This small molecule binds to this protein.
Small molecule (SMILES): COc1cc(/C=C/C=O)ccc1O

Sequence of chain 1.B:
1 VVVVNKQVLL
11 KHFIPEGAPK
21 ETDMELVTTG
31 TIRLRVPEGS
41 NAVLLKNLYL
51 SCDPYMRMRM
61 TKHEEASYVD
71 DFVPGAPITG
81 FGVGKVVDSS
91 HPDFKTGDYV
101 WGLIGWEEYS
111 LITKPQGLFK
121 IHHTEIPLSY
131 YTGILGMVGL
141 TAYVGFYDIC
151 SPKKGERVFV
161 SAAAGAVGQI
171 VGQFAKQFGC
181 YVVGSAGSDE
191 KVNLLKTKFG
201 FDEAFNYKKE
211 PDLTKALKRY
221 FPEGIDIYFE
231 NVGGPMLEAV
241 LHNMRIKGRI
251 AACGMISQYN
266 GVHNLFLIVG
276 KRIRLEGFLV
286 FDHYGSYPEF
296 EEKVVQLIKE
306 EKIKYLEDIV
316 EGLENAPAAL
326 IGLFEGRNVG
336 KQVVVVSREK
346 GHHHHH

Sequence of chain 1.A:
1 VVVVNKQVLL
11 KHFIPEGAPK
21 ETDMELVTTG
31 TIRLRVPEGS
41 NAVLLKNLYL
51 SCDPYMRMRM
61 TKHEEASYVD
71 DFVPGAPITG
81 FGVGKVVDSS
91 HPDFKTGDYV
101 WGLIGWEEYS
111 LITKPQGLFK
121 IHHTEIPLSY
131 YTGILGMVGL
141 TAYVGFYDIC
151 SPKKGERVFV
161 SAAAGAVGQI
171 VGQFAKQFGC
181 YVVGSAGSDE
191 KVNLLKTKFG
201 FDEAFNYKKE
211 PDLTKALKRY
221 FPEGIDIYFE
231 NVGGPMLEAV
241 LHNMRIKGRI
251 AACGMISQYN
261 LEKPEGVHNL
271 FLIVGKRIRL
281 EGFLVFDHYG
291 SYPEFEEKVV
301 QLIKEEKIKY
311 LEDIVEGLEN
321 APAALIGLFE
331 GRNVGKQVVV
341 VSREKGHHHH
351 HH

Binding-site contacts:
Ligand atom C5 contacts residue NAP1 of chain 1.C at 2.5 Å.
Ligand atom O3 contacts residue MET58 of chain 1.A at 4.2 Å.
Ligand atom O4 contacts residue PHE271 of chain 1.B at 3.7 Å.
Ligand atom C3M contacts residue TYR55 of chain 1.A at 3.5 Å (hydrophobic).
Ligand atom C9 contacts residue NAP1 of chain 1.C at 3.2 Å.
Ligand atom O4 contacts residue MET58 of chain 1.A at 3.9 Å.
Ligand atom C8 contacts residue NAP1 of chain 1.C at 2.8 Å.
Ligand atom O3 contacts residue TYR68 of chain 1.A at 3.2 Å (h-bond).
Ligand atom C1 contacts residue NAP1 of chain 1.C at 3.5 Å.
Ligand atom C4 contacts residue TYR55 of chain 1.A at 3.3 Å (hydrophobic).
Ligand atom C2 contacts residue TYR68 of chain 1.A at 3.9 Å (hydrophobic).
Ligand atom O4 contacts residue TYR55 of chain 1.A at 4.0 Å.
Ligand atom C3M contacts residue PHE271 of chain 1.B at 3.5 Å (hydrophobic).
Ligand atom O9 contacts residue PHE286 of chain 1.A at 2.6 Å (h-bond).
Ligand atom O9 contacts residue VAL285 of chain 1.A at 2.8 Å.
Ligand atom C1 contacts residue TYR55 of chain 1.A at 3.3 Å (hydrophobic).
Ligand atom O9 contacts residue NAP1 of chain 1.C at 3.2 Å (h-bond).
Ligand atom C9 contacts residue VAL285 of chain 1.A at 3.0 Å (hydrophobic).
Ligand atom C3M contacts residue TYR68 of chain 1.A at 3.0 Å (hydrophobic).
Ligand atom C2 contacts residue TYR55 of chain 1.A at 3.4 Å (hydrophobic).
Ligand atom C2 contacts residue LEU284 of chain 1.A at 4.2 Å (hydrophobic).
Ligand atom C8 contacts residue LEU284 of chain 1.A at 3.6 Å (hydrophobic).
Ligand atom C7 contacts residue NAP1 of chain 1.C at 3.5 Å.
Ligand atom C7 contacts residue PHE286 of chain 1.A at 3.8 Å (hydrophobic).
Ligand atom O4 contacts residue TYR259 of chain 1.A at 2.3 Å (h-bond).
Ligand atom C3 contacts residue TYR55 of chain 1.A at 3.4 Å (hydrophobic).
Ligand atom C7 contacts residue TYR55 of chain 1.A at 4.0 Å (hydrophobic).
Ligand atom C9 contacts residue PHE286 of chain 1.A at 2.9 Å (hydrophobic).
Ligand atom C3 contacts residue TYR68 of chain 1.A at 4.2 Å (hydrophobic).
Ligand atom C6 contacts residue TYR55 of chain 1.A at 3.3 Å (hydrophobic).
Ligand atom C3M contacts residue MET58 of chain 1.A at 2.9 Å (hydrophobic).
Ligand atom C4 contacts residue NAP1 of chain 1.C at 2.9 Å.
Ligand atom O3 contacts residue PHE271 of chain 1.B at 3.4 Å.
Ligand atom O9 contacts residue LEU284 of chain 1.A at 3.5 Å.
Ligand atom C8 contacts residue PHE286 of chain 1.A at 3.4 Å (hydrophobic).
Ligand atom O4 contacts residue NAP1 of chain 1.C at 2.7 Å (h-bond).
Ligand atom O3 contacts residue TYR55 of chain 1.A at 4.1 Å.
Ligand atom C6 contacts residue NAP1 of chain 1.C at 3.1 Å.
Ligand atom C4 contacts residue TYR259 of chain 1.A at 3.6 Å (hydrophobic).
Ligand atom C5 contacts residue TYR55 of chain 1.A at 3.3 Å (hydrophobic).